Sequence of chain 1.G:
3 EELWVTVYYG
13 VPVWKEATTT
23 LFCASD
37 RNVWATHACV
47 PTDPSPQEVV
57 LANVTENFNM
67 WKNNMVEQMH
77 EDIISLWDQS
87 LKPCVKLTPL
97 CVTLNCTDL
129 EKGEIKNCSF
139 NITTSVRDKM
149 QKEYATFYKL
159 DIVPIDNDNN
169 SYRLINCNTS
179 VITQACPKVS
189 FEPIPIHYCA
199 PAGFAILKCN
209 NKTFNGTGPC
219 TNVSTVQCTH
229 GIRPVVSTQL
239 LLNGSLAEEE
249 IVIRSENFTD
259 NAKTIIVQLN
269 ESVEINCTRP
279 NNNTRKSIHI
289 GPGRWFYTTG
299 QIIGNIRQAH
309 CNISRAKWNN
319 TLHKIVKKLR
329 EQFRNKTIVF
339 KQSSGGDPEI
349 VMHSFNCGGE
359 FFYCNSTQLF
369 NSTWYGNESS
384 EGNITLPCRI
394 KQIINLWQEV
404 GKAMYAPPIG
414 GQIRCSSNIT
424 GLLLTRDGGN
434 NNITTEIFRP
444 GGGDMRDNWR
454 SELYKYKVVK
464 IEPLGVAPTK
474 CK

Binding-site contacts:
Ligand atom O7 contacts residue GLU272 of chain 1.G at 3.3 Å.
Ligand atom O5 contacts residue ASN274 of chain 1.G at 2.5 Å (h-bond).
Ligand atom C8 contacts residue SER420 of chain 1.G at 3.6 Å.
Ligand atom C7 contacts residue GLU272 of chain 1.G at 3.7 Å.
Ligand atom C8 contacts residue ILE273 of chain 1.G at 3.5 Å (hydrophobic).
Ligand atom C2 contacts residue GLU272 of chain 1.G at 4.4 Å.
Ligand atom C8 contacts residue SER419 of chain 1.G at 3.6 Å.
Ligand atom C6 contacts residue NAG2 of chain 1.UA at 3.4 Å.
Ligand atom C7 contacts residue SER419 of chain 1.G at 4.3 Å.
Ligand atom C1 contacts residue ASN274 of chain 1.G at 1.5 Å.
Ligand atom N2 contacts residue GLU272 of chain 1.G at 4.3 Å.
Ligand atom N2 contacts residue ASN274 of chain 1.G at 3.1 Å (h-bond).
Ligand atom C4 contacts residue ASN274 of chain 1.G at 4.4 Å.
Ligand atom O6 contacts residue NAG1 of chain 1.UA at 4.4 Å.
Ligand atom C8 contacts residue ASN274 of chain 1.G at 3.8 Å.
Ligand atom C5 contacts residue ASN274 of chain 1.G at 3.8 Å.
Ligand atom C5 contacts residue NAG2 of chain 1.UA at 4.2 Å.
Ligand atom C8 contacts residue GLU272 of chain 1.G at 3.8 Å.
Ligand atom O7 contacts residue ILE273 of chain 1.G at 3.7 Å.
Ligand atom C2 contacts residue ASN274 of chain 1.G at 2.6 Å.
Ligand atom O7 contacts residue ASN274 of chain 1.G at 3.1 Å (h-bond).
Ligand atom C7 contacts residue ILE273 of chain 1.G at 4.1 Å (hydrophobic).
Ligand atom C3 contacts residue ASN274 of chain 1.G at 4.0 Å.
Ligand atom C7 contacts residue ASN274 of chain 1.G at 3.2 Å.
Ligand atom O6 contacts residue NAG2 of chain 1.UA at 4.4 Å.
Ligand atom O5 contacts residue NAG2 of chain 1.UA at 4.1 Å.
Ligand atom O3 contacts residue GLU272 of chain 1.G at 3.7 Å.

The small molecule below binds the protein below.
Small molecule (SMILES): CC(=O)N[C@H]1[C@H](O[C@H]2[C@H](O)[C@@H](NC(C)=O)CO[C@@H]2CO)O[C@H](CO)[C@@H](O)[C@@H]1O